The small molecule below binds the protein below.
Small molecule (SMILES): Cn1cc(-c2ccc(Nc3ccc(C#N)c(NC4CCCCC4)n3)cc2OCC#N)cn1

Binding-site contacts:
Ligand atom N6 contacts residue GLN46 of chain 1.A at 2.9 Å (h-bond).
Ligand atom C8 contacts residue CYS109 of chain 1.A at 3.7 Å (hydrophobic).
Ligand atom C7 contacts residue LEU159 of chain 1.A at 3.6 Å (hydrophobic).
Ligand atom N3 contacts residue ILE168 of chain 1.A at 3.5 Å.
Ligand atom C5 contacts residue ASP113 of chain 1.A at 3.6 Å.
Ligand atom C1 contacts residue ASN111 of chain 1.A at 3.8 Å.
Ligand atom C contacts residue ILE112 of chain 1.A at 3.7 Å (hydrophobic).
Ligand atom C15 contacts residue ALA156 of chain 1.A at 3.8 Å (hydrophobic).
Ligand atom N6 contacts residue ILE36 of chain 1.A at 3.5 Å.
Ligand atom O contacts residue ASN111 of chain 1.A at 2.9 Å (h-bond).
Ligand atom C3 contacts residue ASP113 of chain 1.A at 3.4 Å.
Ligand atom C12 contacts residue VAL44 of chain 1.A at 3.7 Å (hydrophobic).
Ligand atom C18 contacts residue PRO178 of chain 1.A at 3.6 Å (hydrophobic).
Ligand atom C16 contacts residue ALA156 of chain 1.A at 3.8 Å (hydrophobic).
Ligand atom C23 contacts residue GLN46 of chain 1.A at 3.4 Å.
Ligand atom C22 contacts residue GLY110 of chain 1.A at 3.6 Å.
Ligand atom C17 contacts residue MET176 of chain 1.A at 3.7 Å (hydrophobic).
Ligand atom C23 contacts residue CYS109 of chain 1.A at 3.5 Å (hydrophobic).
Ligand atom C1 contacts residue ILE112 of chain 1.A at 3.6 Å (hydrophobic).
Ligand atom C12 contacts residue ILE168 of chain 1.A at 3.4 Å (hydrophobic).
Ligand atom N2 contacts residue LEU159 of chain 1.A at 3.5 Å.
Ligand atom C22 contacts residue ASN111 of chain 1.A at 3.1 Å.
Ligand atom C16 contacts residue ASP113 of chain 1.A at 3.8 Å.
Ligand atom C9 contacts residue ALA56 of chain 1.A at 3.5 Å (hydrophobic).
Ligand atom C3 contacts residue SER116 of chain 1.A at 3.7 Å.
Ligand atom C9 contacts residue GLU108 of chain 1.A at 3.7 Å.
Ligand atom N1 contacts residue SER116 of chain 1.A at 3.5 Å (h-bond).
Ligand atom C21 contacts residue ASN111 of chain 1.A at 3.8 Å.
Ligand atom C11 contacts residue ILE168 of chain 1.A at 3.7 Å (hydrophobic).
Ligand atom C20 contacts residue CYS109 of chain 1.A at 3.2 Å (hydrophobic).
Ligand atom C7 contacts residue CYS109 of chain 1.A at 3.3 Å (hydrophobic).
Ligand atom N contacts residue ILE112 of chain 1.A at 3.6 Å.
Ligand atom N2 contacts residue CYS109 of chain 1.A at 2.7 Å (h-bond).
Ligand atom C18 contacts residue GLN177 of chain 1.A at 3.7 Å.
Ligand atom C6 contacts residue ILE36 of chain 1.A at 3.5 Å (hydrophobic).
Ligand atom N6 contacts residue CYS109 of chain 1.A at 3.5 Å (h-bond).
Ligand atom N3 contacts residue VAL44 of chain 1.A at 3.8 Å.
Ligand atom C10 contacts residue ILE91 of chain 1.A at 3.7 Å (hydrophobic).
Ligand atom N3 contacts residue MET107 of chain 1.A at 3.7 Å.
Ligand atom C5 contacts residue ILE36 of chain 1.A at 3.7 Å (hydrophobic).

Sequence of chain 1.A:
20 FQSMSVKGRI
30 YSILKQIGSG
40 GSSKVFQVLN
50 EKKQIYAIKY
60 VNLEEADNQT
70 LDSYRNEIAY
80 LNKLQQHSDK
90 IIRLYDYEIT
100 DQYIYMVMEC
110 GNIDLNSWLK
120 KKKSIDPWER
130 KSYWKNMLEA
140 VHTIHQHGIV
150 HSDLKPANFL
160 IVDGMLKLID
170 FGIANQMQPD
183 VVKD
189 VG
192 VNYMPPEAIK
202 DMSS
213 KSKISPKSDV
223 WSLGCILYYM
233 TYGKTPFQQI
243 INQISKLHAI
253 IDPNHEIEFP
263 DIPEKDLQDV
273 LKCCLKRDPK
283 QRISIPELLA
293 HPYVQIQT